Sequence of chain 1.D:
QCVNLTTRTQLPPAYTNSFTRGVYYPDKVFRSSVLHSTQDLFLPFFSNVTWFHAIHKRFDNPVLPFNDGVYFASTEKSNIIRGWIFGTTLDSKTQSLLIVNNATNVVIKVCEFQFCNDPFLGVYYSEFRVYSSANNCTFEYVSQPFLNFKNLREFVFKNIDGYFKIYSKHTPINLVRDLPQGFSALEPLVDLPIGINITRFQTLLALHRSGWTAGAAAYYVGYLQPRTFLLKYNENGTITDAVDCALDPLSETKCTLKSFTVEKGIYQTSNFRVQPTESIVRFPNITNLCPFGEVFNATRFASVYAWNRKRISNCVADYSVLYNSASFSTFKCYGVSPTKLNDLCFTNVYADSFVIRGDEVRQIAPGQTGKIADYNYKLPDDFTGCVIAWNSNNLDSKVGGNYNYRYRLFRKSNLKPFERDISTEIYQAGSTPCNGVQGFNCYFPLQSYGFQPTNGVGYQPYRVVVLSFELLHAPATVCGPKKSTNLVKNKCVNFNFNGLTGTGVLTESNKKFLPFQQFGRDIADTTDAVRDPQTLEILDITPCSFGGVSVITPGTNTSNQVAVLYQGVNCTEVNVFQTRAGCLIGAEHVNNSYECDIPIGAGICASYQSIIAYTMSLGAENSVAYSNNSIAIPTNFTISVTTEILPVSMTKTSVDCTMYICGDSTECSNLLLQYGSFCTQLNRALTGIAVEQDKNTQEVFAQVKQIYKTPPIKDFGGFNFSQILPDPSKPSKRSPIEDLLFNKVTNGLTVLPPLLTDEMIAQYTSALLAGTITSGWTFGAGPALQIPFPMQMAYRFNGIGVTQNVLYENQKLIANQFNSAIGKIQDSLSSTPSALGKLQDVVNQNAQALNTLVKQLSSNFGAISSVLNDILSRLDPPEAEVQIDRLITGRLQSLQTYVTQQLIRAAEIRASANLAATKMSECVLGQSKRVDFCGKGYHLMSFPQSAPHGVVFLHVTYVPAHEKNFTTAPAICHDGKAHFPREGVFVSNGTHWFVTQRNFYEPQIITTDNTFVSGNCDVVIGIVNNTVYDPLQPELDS

The small molecule below binds the protein below.
Small molecule (SMILES): CC(=O)N[C@H]1[C@H](O[C@H]2[C@H](O)[C@@H](NC(C)=O)CO[C@@H]2CO)O[C@H](CO)[C@@H](O)[C@@H]1O

Binding-site contacts:
Ligand atom C1 contacts residue THR1100 of chain 1.D at 4.3 Å.
Ligand atom C5 contacts residue ASN1098 of chain 1.D at 3.7 Å.
Ligand atom O7 contacts residue HIS1101 of chain 1.D at 3.2 Å.
Ligand atom O4 contacts residue HIS1101 of chain 1.D at 3.2 Å (h-bond).
Ligand atom N2 contacts residue ASN1098 of chain 1.D at 2.9 Å (h-bond).
Ligand atom C3 contacts residue HIS1101 of chain 1.D at 3.5 Å.
Ligand atom C3 contacts residue THR1100 of chain 1.D at 3.7 Å.
Ligand atom C5 contacts residue PHE1103 of chain 1.D at 3.7 Å (hydrophobic).
Ligand atom C3 contacts residue ASN1098 of chain 1.D at 3.8 Å.
Ligand atom C2 contacts residue HIS1101 of chain 1.D at 4.3 Å.
Ligand atom N2 contacts residue THR1100 of chain 1.D at 2.9 Å (h-bond).
Ligand atom C1 contacts residue PHE1103 of chain 1.D at 4.2 Å (hydrophobic).
Ligand atom C1 contacts residue ASN1098 of chain 1.D at 1.4 Å.
Ligand atom O5 contacts residue PHE1103 of chain 1.D at 3.8 Å.
Ligand atom C4 contacts residue ASN1098 of chain 1.D at 4.3 Å.
Ligand atom C5 contacts residue HIS1101 of chain 1.D at 3.5 Å.
Ligand atom O7 contacts residue ASN1098 of chain 1.D at 3.2 Å (h-bond).
Ligand atom O5 contacts residue HIS1101 of chain 1.D at 4.4 Å.
Ligand atom C7 contacts residue ASN1098 of chain 1.D at 3.3 Å.
Ligand atom C8 contacts residue GLY1099 of chain 1.D at 4.1 Å.
Ligand atom C7 contacts residue THR1100 of chain 1.D at 3.8 Å.
Ligand atom C7 contacts residue HIS1101 of chain 1.D at 3.5 Å.
Ligand atom C8 contacts residue THR1100 of chain 1.D at 3.7 Å.
Ligand atom C8 contacts residue HIS1101 of chain 1.D at 4.0 Å.
Ligand atom O5 contacts residue ASN1098 of chain 1.D at 2.4 Å (h-bond).
Ligand atom C6 contacts residue PHE1103 of chain 1.D at 3.6 Å (hydrophobic).
Ligand atom O3 contacts residue HIS1101 of chain 1.D at 4.4 Å.
Ligand atom C1 contacts residue HIS1101 of chain 1.D at 4.3 Å.
Ligand atom C2 contacts residue THR1100 of chain 1.D at 3.8 Å.
Ligand atom C8 contacts residue ASN1098 of chain 1.D at 3.4 Å.
Ligand atom C2 contacts residue ASN1098 of chain 1.D at 2.5 Å.
Ligand atom C4 contacts residue HIS1101 of chain 1.D at 3.6 Å.
Ligand atom N2 contacts residue HIS1101 of chain 1.D at 4.0 Å.
Ligand atom O3 contacts residue THR1100 of chain 1.D at 4.0 Å.